Binding-site contacts:
Ligand atom O6 contacts residue LYS153 of chain 1.A at 2.5 Å (salt-bridge).
Ligand atom OAH contacts residue ASP125 of chain 1.A at 3.6 Å.
Ligand atom OAG contacts residue GLY127 of chain 1.A at 3.7 Å.
Ligand atom OAE contacts residue LEU64 of chain 1.A at 3.2 Å (h-bond).
Ligand atom N2 contacts residue LEU180 of chain 1.A at 3.6 Å.
Ligand atom CAK contacts residue THR129 of chain 1.A at 3.8 Å.
Ligand atom PBB contacts residue GLY127 of chain 1.A at 3.6 Å.
Ligand atom N1 contacts residue PHE174 of chain 1.A at 3.3 Å.
Ligand atom C5 contacts residue PHE174 of chain 1.A at 3.8 Å (hydrophobic).
Ligand atom PBB contacts residue THR129 of chain 1.A at 3.4 Å.
Ligand atom OAD contacts residue SER126 of chain 1.A at 3.2 Å (h-bond).
Ligand atom OAH contacts residue GLY127 of chain 1.A at 2.7 Å (h-bond).
Ligand atom OAH contacts residue LEU128 of chain 1.A at 3.5 Å (h-bond).
Ligand atom PBB contacts residue SER126 of chain 1.A at 3.2 Å.
Ligand atom O6 contacts residue VAL175 of chain 1.A at 3.1 Å (h-bond).
Ligand atom N2 contacts residue VAL175 of chain 1.A at 3.4 Å (h-bond).
Ligand atom C2 contacts residue PHE174 of chain 1.A at 3.4 Å (hydrophobic).
Ligand atom OAF contacts residue ASP181 of chain 1.A at 3.3 Å (salt-bridge).
Ligand atom OAD contacts residue THR129 of chain 1.A at 2.4 Å (h-bond).
Ligand atom N2 contacts residue ASP181 of chain 1.A at 3.0 Å (salt-bridge).
Ligand atom N7 contacts residue LYS153 of chain 1.A at 3.2 Å (salt-bridge).
Ligand atom C5 contacts residue LYS153 of chain 1.A at 3.6 Å.
Ligand atom O6 contacts residue PHE174 of chain 1.A at 3.3 Å.
Ligand atom CAM contacts residue VAL123 of chain 1.A at 3.5 Å (hydrophobic).
Ligand atom OAD contacts residue LEU128 of chain 1.A at 3.8 Å.
Ligand atom OAE contacts residue LYS65 of chain 1.A at 3.5 Å (salt-bridge).
Ligand atom N2 contacts residue PHE174 of chain 1.A at 3.4 Å.
Ligand atom CAM contacts residue THR129 of chain 1.A at 3.4 Å.
Ligand atom OAH contacts residue THR129 of chain 1.A at 3.7 Å.
Ligand atom OAG contacts residue ASP125 of chain 1.A at 3.5 Å.
Ligand atom O6 contacts residue ASP173 of chain 1.A at 3.7 Å.
Ligand atom C6 contacts residue LYS153 of chain 1.A at 3.5 Å.
Ligand atom OAG contacts residue SER126 of chain 1.A at 2.7 Å (h-bond).
Ligand atom OAF contacts residue ARG187 of chain 1.A at 2.9 Å (salt-bridge).
Ligand atom N1 contacts residue VAL175 of chain 1.A at 2.8 Å (h-bond).
Ligand atom C6 contacts residue PHE174 of chain 1.A at 3.4 Å (hydrophobic).
Ligand atom C6 contacts residue VAL175 of chain 1.A at 3.8 Å (hydrophobic).
Ligand atom OAH contacts residue SER126 of chain 1.A at 3.5 Å (h-bond).
Ligand atom C2 contacts residue VAL175 of chain 1.A at 3.5 Å (hydrophobic).
Ligand atom N3 contacts residue PHE174 of chain 1.A at 3.7 Å.

This protein binds this small molecule.
Small molecule (SMILES): Nc1nc2c(ncn2C[C@H](COCCP(=O)(O)O)OCCP(=O)(O)O)c(=O)[nH]1

Sequence of chain 1.A:
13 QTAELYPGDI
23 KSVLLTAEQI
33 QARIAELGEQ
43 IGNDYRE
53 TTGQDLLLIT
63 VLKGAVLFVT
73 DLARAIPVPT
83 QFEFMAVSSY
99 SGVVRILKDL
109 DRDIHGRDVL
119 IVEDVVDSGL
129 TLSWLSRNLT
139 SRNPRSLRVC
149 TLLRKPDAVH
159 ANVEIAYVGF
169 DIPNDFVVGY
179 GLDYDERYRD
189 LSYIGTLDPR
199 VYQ